Binding-site contacts:
Ligand atom C5 contacts residue ASN65 of chain 4.A at 4.0 Å.
Ligand atom O4 contacts residue TRP357 of chain 4.A at 4.4 Å.
Ligand atom C5 contacts residue TRP357 of chain 4.A at 3.9 Å (hydrophobic).
Ligand atom O3 contacts residue TRP357 of chain 4.A at 4.3 Å.
Ligand atom N2 contacts residue ASN65 of chain 4.A at 3.1 Å (h-bond).
Ligand atom O5 contacts residue TRP357 of chain 4.A at 4.3 Å.
Ligand atom C2 contacts residue TRP357 of chain 4.A at 4.3 Å (hydrophobic).
Ligand atom C1 contacts residue ASN65 of chain 4.A at 1.9 Å.
Ligand atom C3 contacts residue TRP357 of chain 4.A at 3.9 Å (hydrophobic).
Ligand atom N2 contacts residue TRP357 of chain 4.A at 3.5 Å.
Ligand atom C7 contacts residue TRP357 of chain 4.A at 4.0 Å (hydrophobic).
Ligand atom C7 contacts residue ASN65 of chain 4.A at 3.5 Å.
Ligand atom C1 contacts residue TRP357 of chain 4.A at 3.8 Å (hydrophobic).
Ligand atom C2 contacts residue ASN65 of chain 4.A at 2.8 Å.
Ligand atom C3 contacts residue ASN65 of chain 4.A at 4.2 Å.
Ligand atom C8 contacts residue TRP357 of chain 4.A at 3.3 Å (hydrophobic).
Ligand atom C4 contacts residue TRP357 of chain 4.A at 4.4 Å (hydrophobic).
Ligand atom O7 contacts residue ASN65 of chain 4.A at 3.6 Å.
Ligand atom C8 contacts residue ASN65 of chain 4.A at 4.4 Å.
Ligand atom O5 contacts residue ASN65 of chain 4.A at 2.7 Å (h-bond).

A protein and the small-molecule ligand that binds it are described below.
Small molecule (SMILES): CC(=O)N[C@@H]1[C@@H](O)[C@H](O)[C@@H](CO)O[C@H]1O

Sequence of chain 4.A:
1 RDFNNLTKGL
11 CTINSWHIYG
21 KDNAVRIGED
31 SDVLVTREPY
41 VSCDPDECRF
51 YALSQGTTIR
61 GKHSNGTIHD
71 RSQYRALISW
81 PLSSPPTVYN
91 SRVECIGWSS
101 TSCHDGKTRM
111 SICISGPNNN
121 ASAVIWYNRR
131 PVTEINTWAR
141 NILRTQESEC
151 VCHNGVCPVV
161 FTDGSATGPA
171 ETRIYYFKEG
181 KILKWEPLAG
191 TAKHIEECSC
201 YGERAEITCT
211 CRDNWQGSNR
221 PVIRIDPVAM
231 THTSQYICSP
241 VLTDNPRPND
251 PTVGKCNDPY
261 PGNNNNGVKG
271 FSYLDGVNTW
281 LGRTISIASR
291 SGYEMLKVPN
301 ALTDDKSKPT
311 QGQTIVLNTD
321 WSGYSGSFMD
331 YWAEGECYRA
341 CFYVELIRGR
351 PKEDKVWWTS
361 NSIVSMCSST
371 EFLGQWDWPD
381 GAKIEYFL